Binding-site contacts:
Ligand atom O7 contacts residue ASN600 of chain 1.C at 3.5 Å (h-bond).
Ligand atom C7 contacts residue ASN600 of chain 1.C at 3.3 Å.
Ligand atom O5 contacts residue ASN600 of chain 1.C at 2.4 Å (h-bond).
Ligand atom C1 contacts residue ASN600 of chain 1.C at 1.4 Å.
Ligand atom C3 contacts residue ASN600 of chain 1.C at 3.8 Å.
Ligand atom C4 contacts residue ASN600 of chain 1.C at 4.2 Å.
Ligand atom C2 contacts residue ASN600 of chain 1.C at 2.5 Å.
Ligand atom C8 contacts residue ASN600 of chain 1.C at 4.4 Å.
Ligand atom C5 contacts residue ASN600 of chain 1.C at 3.7 Å.
Ligand atom N2 contacts residue ASN600 of chain 1.C at 2.9 Å (h-bond).

The small molecule below binds the protein below.
Small molecule (SMILES): CC(=O)N[C@@H]1[C@@H](O)[C@H](O)[C@@H](CO)O[C@H]1O

Sequence of chain 1.C:
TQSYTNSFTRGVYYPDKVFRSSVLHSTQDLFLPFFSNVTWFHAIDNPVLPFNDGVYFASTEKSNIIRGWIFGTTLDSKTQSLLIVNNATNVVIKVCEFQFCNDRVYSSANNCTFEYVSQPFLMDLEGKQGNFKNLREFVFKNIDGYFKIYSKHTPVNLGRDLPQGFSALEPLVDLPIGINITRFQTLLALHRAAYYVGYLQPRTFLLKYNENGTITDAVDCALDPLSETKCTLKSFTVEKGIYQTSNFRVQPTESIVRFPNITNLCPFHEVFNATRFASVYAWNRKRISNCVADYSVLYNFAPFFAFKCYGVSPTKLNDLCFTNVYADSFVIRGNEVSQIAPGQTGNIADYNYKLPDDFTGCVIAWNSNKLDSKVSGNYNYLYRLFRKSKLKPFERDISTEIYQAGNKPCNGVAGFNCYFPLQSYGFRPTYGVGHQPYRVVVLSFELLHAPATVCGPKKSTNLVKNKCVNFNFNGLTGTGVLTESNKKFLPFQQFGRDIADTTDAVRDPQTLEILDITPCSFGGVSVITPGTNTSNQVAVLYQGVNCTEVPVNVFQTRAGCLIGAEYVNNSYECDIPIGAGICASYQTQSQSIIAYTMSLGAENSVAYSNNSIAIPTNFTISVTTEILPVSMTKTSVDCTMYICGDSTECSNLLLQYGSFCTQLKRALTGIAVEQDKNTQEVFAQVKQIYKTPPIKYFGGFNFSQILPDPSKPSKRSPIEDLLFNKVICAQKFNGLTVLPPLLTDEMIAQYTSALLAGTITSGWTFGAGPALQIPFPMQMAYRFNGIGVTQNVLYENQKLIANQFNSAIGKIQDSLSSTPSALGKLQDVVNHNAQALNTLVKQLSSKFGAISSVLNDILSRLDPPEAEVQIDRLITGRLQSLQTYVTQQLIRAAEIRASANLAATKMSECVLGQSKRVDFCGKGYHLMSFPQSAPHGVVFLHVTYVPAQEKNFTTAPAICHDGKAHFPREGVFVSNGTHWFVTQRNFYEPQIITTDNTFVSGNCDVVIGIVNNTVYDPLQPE